Binding-site contacts:
Ligand atom O13 contacts residue HIS45 of chain 1.I at 4.0 Å.
Ligand atom C5 contacts residue GLU75 of chain 1.S at 3.7 Å.
Ligand atom C5 contacts residue HIS71 of chain 1.S at 3.2 Å.
Ligand atom N4 contacts residue HIS71 of chain 1.S at 2.9 Å (h-bond).
Ligand atom O10 contacts residue ARG97 of chain 1.T at 3.6 Å.
Ligand atom O13 contacts residue GLN49 of chain 1.I at 4.0 Å.
Ligand atom C6 contacts residue MN1 of chain 1.WA at 3.3 Å.
Ligand atom C3 contacts residue GLU75 of chain 1.S at 2.7 Å.
Ligand atom N1 contacts residue HIS72 of chain 1.S at 3.8 Å.
Ligand atom N2 contacts residue MN1 of chain 1.WA at 3.4 Å.
Ligand atom N1 contacts residue MN1 of chain 1.WA at 2.7 Å.
Ligand atom O10 contacts residue LYS175 of chain 1.I at 2.7 Å (salt-bridge).
Ligand atom C5 contacts residue LEU105 of chain 1.I at 3.9 Å (hydrophobic).
Ligand atom C5 contacts residue HIS167 of chain 1.I at 3.3 Å.
Ligand atom N4 contacts residue GLU75 of chain 1.S at 2.5 Å (salt-bridge).
Ligand atom N2 contacts residue GLU75 of chain 1.S at 3.9 Å.
Ligand atom C3 contacts residue HIS71 of chain 1.S at 3.9 Å.
Ligand atom O13 contacts residue GLU171 of chain 1.I at 2.4 Å (salt-bridge).
Ligand atom C5 contacts residue MN1 of chain 1.AC at 3.7 Å.
Ligand atom C5 contacts residue GLU171 of chain 1.I at 3.5 Å.
Ligand atom N4 contacts residue MN1 of chain 1.AC at 2.8 Å.
Ligand atom C7 contacts residue MN1 of chain 1.WA at 4.0 Å.
Ligand atom O10 contacts residue ARG119 of chain 1.T at 3.6 Å.
Ligand atom N1 contacts residue HIS167 of chain 1.I at 3.5 Å (h-bond).
Ligand atom N4 contacts residue HIS168 of chain 1.I at 3.2 Å (h-bond).
Ligand atom C5 contacts residue MN1 of chain 1.WA at 3.7 Å.
Ligand atom O13 contacts residue MN1 of chain 1.WA at 3.5 Å.
Ligand atom N2 contacts residue HIS72 of chain 1.S at 3.8 Å.
Ligand atom C5 contacts residue HIS168 of chain 1.I at 3.3 Å.
Ligand atom N2 contacts residue GLU171 of chain 1.I at 3.9 Å.
Ligand atom N1 contacts residue GLU171 of chain 1.I at 2.7 Å (salt-bridge).
Ligand atom N1 contacts residue HIS71 of chain 1.S at 4.1 Å.
Ligand atom P9 contacts residue LYS175 of chain 1.I at 4.1 Å.
Ligand atom C7 contacts residue GLU171 of chain 1.I at 3.5 Å.
Ligand atom P9 contacts residue ARG97 of chain 1.T at 3.9 Å.
Ligand atom O12 contacts residue ARG119 of chain 1.T at 3.5 Å (salt-bridge).
Ligand atom O11 contacts residue ARG97 of chain 1.T at 3.3 Å (salt-bridge).
Ligand atom C6 contacts residue HIS72 of chain 1.S at 3.6 Å.
Ligand atom O12 contacts residue ARG97 of chain 1.T at 4.0 Å.
Ligand atom C3 contacts residue MN1 of chain 1.AC at 3.7 Å.

The protein below binds the small molecule below.
Small molecule (SMILES): O=P(O)(O)C[C@H](O)Cn1cncn1

Sequence of chain 1.I:
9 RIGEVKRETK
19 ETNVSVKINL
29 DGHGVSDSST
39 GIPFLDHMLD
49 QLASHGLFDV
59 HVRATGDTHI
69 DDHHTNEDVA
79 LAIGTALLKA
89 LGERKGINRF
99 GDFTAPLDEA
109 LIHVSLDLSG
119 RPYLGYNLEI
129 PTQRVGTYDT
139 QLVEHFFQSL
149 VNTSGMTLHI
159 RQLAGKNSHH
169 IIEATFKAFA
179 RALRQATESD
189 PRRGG

Sequence of chain 1.T:
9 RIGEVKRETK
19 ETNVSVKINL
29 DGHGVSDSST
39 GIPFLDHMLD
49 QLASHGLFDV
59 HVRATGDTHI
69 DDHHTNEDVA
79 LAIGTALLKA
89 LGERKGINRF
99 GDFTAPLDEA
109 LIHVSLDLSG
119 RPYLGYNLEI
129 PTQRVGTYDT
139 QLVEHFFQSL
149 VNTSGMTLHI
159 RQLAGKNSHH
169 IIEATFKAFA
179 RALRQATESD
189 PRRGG

Sequence of chain 1.S:
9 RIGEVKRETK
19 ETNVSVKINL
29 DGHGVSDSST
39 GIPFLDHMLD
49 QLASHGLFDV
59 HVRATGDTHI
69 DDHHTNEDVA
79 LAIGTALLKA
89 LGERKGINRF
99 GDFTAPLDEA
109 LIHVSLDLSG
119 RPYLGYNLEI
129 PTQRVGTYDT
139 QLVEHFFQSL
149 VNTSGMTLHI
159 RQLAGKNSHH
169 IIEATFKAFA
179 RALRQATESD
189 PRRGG